Binding-site contacts:
Ligand atom C14 contacts residue ALA100 of chain 1.B at 4.0 Å (hydrophobic).
Ligand atom C13 contacts residue GLU96 of chain 1.B at 4.4 Å.
Ligand atom C14 contacts residue ILE83 of chain 1.B at 3.8 Å (hydrophobic).
Ligand atom C14 contacts residue ALA99 of chain 1.B at 4.3 Å (hydrophobic).
Ligand atom C15 contacts residue ALA99 of chain 1.B at 4.3 Å (hydrophobic).
Ligand atom C15 contacts residue TYR104 of chain 1.B at 3.8 Å (hydrophobic).
Ligand atom C11 contacts residue TYR104 of chain 1.B at 3.8 Å (hydrophobic).
Ligand atom C18 contacts residue ALA99 of chain 1.B at 3.9 Å (hydrophobic).
Ligand atom C15 contacts residue ALA100 of chain 1.B at 3.8 Å (hydrophobic).
Ligand atom C14 contacts residue GLU96 of chain 1.B at 3.4 Å.
Ligand atom C17 contacts residue GLN103 of chain 1.B at 3.9 Å.
Ligand atom C15 contacts residue GLU96 of chain 1.B at 4.2 Å.
Ligand atom C16 contacts residue TYR104 of chain 1.B at 4.5 Å (hydrophobic).
Ligand atom C13 contacts residue ILE83 of chain 1.B at 3.6 Å (hydrophobic).
Ligand atom C11 contacts residue ILE83 of chain 1.B at 3.4 Å (hydrophobic).
Ligand atom C15 contacts residue ILE83 of chain 1.B at 3.8 Å (hydrophobic).
Ligand atom C17 contacts residue ALA99 of chain 1.B at 4.2 Å (hydrophobic).
Ligand atom C12 contacts residue ILE83 of chain 1.B at 3.4 Å (hydrophobic).

Sequence of chain 1.B:
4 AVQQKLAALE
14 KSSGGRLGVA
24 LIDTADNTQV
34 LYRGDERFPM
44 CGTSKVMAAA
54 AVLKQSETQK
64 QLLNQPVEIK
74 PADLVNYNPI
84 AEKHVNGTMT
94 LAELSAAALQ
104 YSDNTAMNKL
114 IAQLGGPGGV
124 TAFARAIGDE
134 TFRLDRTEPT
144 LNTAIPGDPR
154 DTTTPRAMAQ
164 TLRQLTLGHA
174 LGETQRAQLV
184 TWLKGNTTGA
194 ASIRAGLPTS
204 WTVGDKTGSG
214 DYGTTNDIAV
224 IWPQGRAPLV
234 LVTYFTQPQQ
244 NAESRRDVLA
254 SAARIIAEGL

A small-molecule ligand and the protein it binds are described below.
Small molecule (SMILES): C12C3C4C5C1[Ru]23451678C2C1C6C7C28